Binding-site contacts:
Ligand atom O3 contacts residue ASP283 of chain 40.E at 4.3 Å.
Ligand atom O7 contacts residue ASN225 of chain 40.E at 2.9 Å (h-bond).
Ligand atom C7 contacts residue SER252 of chain 40.E at 3.5 Å.
Ligand atom C2 contacts residue ASP283 of chain 40.E at 3.8 Å.
Ligand atom C5 contacts residue LYS220 of chain 40.E at 4.0 Å.
Ligand atom C7 contacts residue MET223 of chain 40.E at 3.6 Å (hydrophobic).
Ligand atom C4 contacts residue ASN225 of chain 40.E at 4.2 Å.
Ligand atom C1 contacts residue LYS220 of chain 40.E at 4.0 Å.
Ligand atom O4 contacts residue MET223 of chain 40.E at 3.7 Å.
Ligand atom C1 contacts residue ASN225 of chain 40.E at 1.4 Å.
Ligand atom N2 contacts residue MET223 of chain 40.E at 3.8 Å.
Ligand atom C8 contacts residue SER252 of chain 40.E at 3.4 Å.
Ligand atom C3 contacts residue MET223 of chain 40.E at 3.7 Å (hydrophobic).
Ligand atom C8 contacts residue MET223 of chain 40.E at 3.3 Å (hydrophobic).
Ligand atom N2 contacts residue ASN225 of chain 40.E at 3.0 Å (h-bond).
Ligand atom O6 contacts residue ASP283 of chain 40.E at 3.8 Å.
Ligand atom C4 contacts residue LYS220 of chain 40.E at 3.4 Å.
Ligand atom O7 contacts residue ARG251 of chain 40.E at 4.3 Å.
Ligand atom C8 contacts residue ARG251 of chain 40.E at 3.5 Å.
Ligand atom O5 contacts residue ASN225 of chain 40.E at 2.3 Å (h-bond).
Ligand atom C3 contacts residue LYS220 of chain 40.E at 4.1 Å.
Ligand atom N2 contacts residue LYS220 of chain 40.E at 4.1 Å.
Ligand atom O7 contacts residue LYS220 of chain 40.E at 4.0 Å.
Ligand atom O5 contacts residue LYS220 of chain 40.E at 3.4 Å.
Ligand atom C2 contacts residue ASN225 of chain 40.E at 2.5 Å.
Ligand atom C1 contacts residue LYS220 of chain 40.E at 4.2 Å.
Ligand atom C7 contacts residue ASN225 of chain 40.E at 3.1 Å.
Ligand atom C3 contacts residue ASN225 of chain 40.E at 3.8 Å.
Ligand atom O6 contacts residue TYR243 of chain 40.E at 4.0 Å.
Ligand atom C4 contacts residue MET223 of chain 40.E at 4.0 Å (hydrophobic).
Ligand atom O7 contacts residue SER252 of chain 40.E at 2.9 Å (h-bond).
Ligand atom C5 contacts residue MET223 of chain 40.E at 4.0 Å (hydrophobic).
Ligand atom O3 contacts residue LYS220 of chain 40.E at 3.8 Å.
Ligand atom O7 contacts residue MET223 of chain 40.E at 3.5 Å.
Ligand atom C7 contacts residue ARG251 of chain 40.E at 4.0 Å.
Ligand atom C6 contacts residue ASP283 of chain 40.E at 3.8 Å.
Ligand atom C6 contacts residue LYS220 of chain 40.E at 4.0 Å.
Ligand atom C2 contacts residue LYS220 of chain 40.E at 3.7 Å.
Ligand atom C5 contacts residue ASN225 of chain 40.E at 3.6 Å.
Ligand atom O4 contacts residue LYS220 of chain 40.E at 4.2 Å.

Sequence of chain 40.E:
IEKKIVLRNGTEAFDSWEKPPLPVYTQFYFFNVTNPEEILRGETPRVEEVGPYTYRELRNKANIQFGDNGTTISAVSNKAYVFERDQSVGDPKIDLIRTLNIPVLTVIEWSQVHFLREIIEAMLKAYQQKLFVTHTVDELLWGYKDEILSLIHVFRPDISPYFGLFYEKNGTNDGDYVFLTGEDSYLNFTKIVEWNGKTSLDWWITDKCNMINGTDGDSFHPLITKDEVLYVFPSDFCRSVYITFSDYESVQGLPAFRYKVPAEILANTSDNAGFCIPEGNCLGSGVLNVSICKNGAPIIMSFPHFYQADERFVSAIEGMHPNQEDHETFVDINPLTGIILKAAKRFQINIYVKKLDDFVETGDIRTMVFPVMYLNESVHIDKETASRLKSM

A small-molecule ligand and the protein it binds are described below.
Small molecule (SMILES): CC(=O)N[C@H]1[C@H](O[C@H]2[C@H](O)[C@@H](NC(C)=O)CO[C@@H]2CO)O[C@H](CO)[C@@H](O[C@@H]2O[C@H](CO)[C@@H](O)[C@H](O)[C@@H]2O)[C@@H]1O